Sequence of chain 1.H:
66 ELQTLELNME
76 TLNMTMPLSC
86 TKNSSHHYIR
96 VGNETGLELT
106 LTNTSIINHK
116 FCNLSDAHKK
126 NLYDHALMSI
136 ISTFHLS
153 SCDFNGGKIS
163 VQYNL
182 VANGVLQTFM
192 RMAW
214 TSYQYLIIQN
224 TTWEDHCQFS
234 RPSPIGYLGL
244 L

Binding-site contacts:
Ligand atom C3 contacts residue SER90 of chain 1.H at 4.4 Å.
Ligand atom C7 contacts residue ASN88 of chain 1.H at 3.5 Å.
Ligand atom C4 contacts residue HIS91 of chain 1.H at 4.1 Å.
Ligand atom O4 contacts residue HIS91 of chain 1.H at 3.4 Å (h-bond).
Ligand atom C1 contacts residue HIS91 of chain 1.H at 4.3 Å.
Ligand atom C4 contacts residue ASN88 of chain 1.H at 4.2 Å.
Ligand atom O7 contacts residue ASN88 of chain 1.H at 3.5 Å.
Ligand atom C6 contacts residue HIS91 of chain 1.H at 4.1 Å.
Ligand atom O7 contacts residue SER90 of chain 1.H at 2.4 Å (h-bond).
Ligand atom C5 contacts residue ASN88 of chain 1.H at 3.6 Å.
Ligand atom O6 contacts residue LYS87 of chain 1.H at 3.6 Å (salt-bridge).
Ligand atom C5 contacts residue LYS87 of chain 1.H at 4.4 Å.
Ligand atom O5 contacts residue ASN88 of chain 1.H at 2.3 Å (h-bond).
Ligand atom C2 contacts residue ASN88 of chain 1.H at 2.4 Å.
Ligand atom O7 contacts residue HIS91 of chain 1.H at 4.4 Å.
Ligand atom O5 contacts residue LYS87 of chain 1.H at 4.2 Å.
Ligand atom C7 contacts residue SER90 of chain 1.H at 3.6 Å.
Ligand atom C1 contacts residue ASN88 of chain 1.H at 1.4 Å.
Ligand atom C8 contacts residue SER90 of chain 1.H at 4.3 Å.
Ligand atom C6 contacts residue LYS87 of chain 1.H at 3.4 Å.
Ligand atom O7 contacts residue SER89 of chain 1.H at 4.5 Å.
Ligand atom C3 contacts residue HIS91 of chain 1.H at 4.4 Å.
Ligand atom O5 contacts residue HIS91 of chain 1.H at 4.2 Å.
Ligand atom C5 contacts residue HIS91 of chain 1.H at 3.5 Å.
Ligand atom N2 contacts residue ASN88 of chain 1.H at 2.9 Å (h-bond).
Ligand atom C3 contacts residue ASN88 of chain 1.H at 3.8 Å.

A protein and the small-molecule ligand that binds it are described below.
Small molecule (SMILES): CC(=O)N[C@H]1[C@H](O[C@H]2[C@H](O)[C@@H](NC(C)=O)CO[C@@H]2CO)O[C@H](CO)[C@@H](O)[C@@H]1O